The protein below binds the small molecule below.
Small molecule (SMILES): O=C(Nc1nccs1)[C@@H](c1ccccc1)N1Cc2ccccc2C1=O

Sequence of chain 1.A:
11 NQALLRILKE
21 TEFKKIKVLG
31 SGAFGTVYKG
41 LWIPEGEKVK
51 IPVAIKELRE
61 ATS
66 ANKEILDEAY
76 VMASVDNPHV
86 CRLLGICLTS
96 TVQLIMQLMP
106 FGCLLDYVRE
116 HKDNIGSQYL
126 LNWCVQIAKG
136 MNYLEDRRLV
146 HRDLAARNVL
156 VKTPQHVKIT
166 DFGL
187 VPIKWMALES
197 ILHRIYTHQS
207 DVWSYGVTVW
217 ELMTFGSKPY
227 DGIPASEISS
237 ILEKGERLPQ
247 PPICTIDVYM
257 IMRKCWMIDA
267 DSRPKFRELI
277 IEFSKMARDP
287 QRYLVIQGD

Binding-site contacts:
Ligand atom C16 contacts residue 7G91 of chain 1.D at 3.2 Å.
Ligand atom S18 contacts residue LYS56 of chain 1.A at 3.8 Å.
Ligand atom C22 contacts residue MET77 of chain 1.A at 3.9 Å (hydrophobic).
Ligand atom C09 contacts residue ASP166 of chain 1.A at 3.5 Å.
Ligand atom C22 contacts residue ASP166 of chain 1.A at 3.6 Å.
Ligand atom O08 contacts residue LYS56 of chain 1.A at 2.8 Å (salt-bridge).
Ligand atom C17 contacts residue ALA54 of chain 1.A at 3.2 Å (hydrophobic).
Ligand atom C21 contacts residue PHE167 of chain 1.A at 3.6 Å (hydrophobic).
Ligand atom C02 contacts residue LEU58 of chain 1.A at 3.8 Å (hydrophobic).
Ligand atom C16 contacts residue LYS56 of chain 1.A at 3.8 Å.
Ligand atom C17 contacts residue LYS56 of chain 1.A at 3.5 Å.
Ligand atom C06 contacts residue ILE70 of chain 1.A at 3.5 Å (hydrophobic).
Ligand atom C07 contacts residue LYS56 of chain 1.A at 4.0 Å.
Ligand atom C17 contacts residue LEU99 of chain 1.A at 3.2 Å (hydrophobic).
Ligand atom C23 contacts residue ASP166 of chain 1.A at 3.5 Å.
Ligand atom O13 contacts residue LEU99 of chain 1.A at 3.5 Å.
Ligand atom C20 contacts residue CYS86 of chain 1.A at 3.9 Å (hydrophobic).
Ligand atom N15 contacts residue LYS56 of chain 1.A at 3.9 Å.
Ligand atom O08 contacts residue LEU169 of chain 1.A at 3.7 Å.
Ligand atom C14 contacts residue LYS56 of chain 1.A at 3.9 Å.
Ligand atom C17 contacts residue ILE55 of chain 1.A at 3.9 Å (hydrophobic).
Ligand atom C17 contacts residue MET101 of chain 1.A at 4.0 Å (hydrophobic).
Ligand atom C03 contacts residue LEU99 of chain 1.A at 3.6 Å (hydrophobic).
Ligand atom C07 contacts residue LEU99 of chain 1.A at 3.8 Å (hydrophobic).
Ligand atom C20 contacts residue LEU88 of chain 1.A at 3.9 Å (hydrophobic).
Ligand atom C22 contacts residue PHE167 of chain 1.A at 3.6 Å (hydrophobic).
Ligand atom C10 contacts residue ASP166 of chain 1.A at 3.9 Å.
Ligand atom C20 contacts residue MET101 of chain 1.A at 3.7 Å (hydrophobic).
Ligand atom C19 contacts residue MET101 of chain 1.A at 3.7 Å (hydrophobic).
Ligand atom C02 contacts residue LEU99 of chain 1.A at 4.0 Å (hydrophobic).
Ligand atom N15 contacts residue 7G91 of chain 1.D at 3.0 Å.
Ligand atom C16 contacts residue ALA54 of chain 1.A at 3.6 Å (hydrophobic).
Ligand atom C05 contacts residue MET77 of chain 1.A at 3.6 Å (hydrophobic).
Ligand atom C04 contacts residue LEU99 of chain 1.A at 3.9 Å (hydrophobic).
Ligand atom S18 contacts residue LEU99 of chain 1.A at 3.4 Å (h-bond).
Ligand atom C16 contacts residue VAL37 of chain 1.A at 3.9 Å (hydrophobic).
Ligand atom C04 contacts residue MET77 of chain 1.A at 3.5 Å (hydrophobic).
Ligand atom O13 contacts residue LEU88 of chain 1.A at 3.8 Å.
Ligand atom C24 contacts residue MET77 of chain 1.A at 3.3 Å (hydrophobic).
Ligand atom C21 contacts residue CYS86 of chain 1.A at 3.4 Å (hydrophobic).